Sequence of chain 12.C:
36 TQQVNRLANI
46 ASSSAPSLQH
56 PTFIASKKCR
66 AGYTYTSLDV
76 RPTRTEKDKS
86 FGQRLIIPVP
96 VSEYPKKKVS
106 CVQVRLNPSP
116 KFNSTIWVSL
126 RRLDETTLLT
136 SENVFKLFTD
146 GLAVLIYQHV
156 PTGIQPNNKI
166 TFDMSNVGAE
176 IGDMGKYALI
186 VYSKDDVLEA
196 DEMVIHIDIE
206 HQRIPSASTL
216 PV

Binding-site contacts:
Ligand atom O2' contacts residue ALA66 of chain 13.B at 3.6 Å.
Ligand atom O5' contacts residue ARG208 of chain 12.C at 4.0 Å.
Ligand atom C1' contacts residue GLY67 of chain 13.B at 4.4 Å.
Ligand atom OP1 contacts residue ARG208 of chain 12.C at 4.1 Å.
Ligand atom O2' contacts residue GLY67 of chain 13.B at 3.3 Å (h-bond).
Ligand atom OP1 contacts residue ARG208 of chain 13.B at 4.1 Å.
Ligand atom OP2 contacts residue ARG208 of chain 12.C at 4.4 Å.
Ligand atom OP1 contacts residue SER211 of chain 13.B at 4.3 Å.
Ligand atom N3 contacts residue ARG65 of chain 13.B at 4.1 Å.
Ligand atom O2' contacts residue ARG65 of chain 13.B at 4.3 Å.
Ligand atom O2' contacts residue ARG208 of chain 13.B at 4.1 Å.
Ligand atom P contacts residue ARG208 of chain 12.C at 4.5 Å.

Sequence of chain 13.B:
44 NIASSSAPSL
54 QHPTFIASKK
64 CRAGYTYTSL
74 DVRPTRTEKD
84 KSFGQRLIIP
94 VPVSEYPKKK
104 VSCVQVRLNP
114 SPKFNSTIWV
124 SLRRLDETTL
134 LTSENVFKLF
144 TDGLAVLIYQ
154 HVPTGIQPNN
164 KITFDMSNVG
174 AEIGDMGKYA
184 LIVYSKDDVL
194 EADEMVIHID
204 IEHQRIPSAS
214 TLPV

A small-molecule ligand and the protein it binds are described below.
Small molecule (SMILES): Nc1ncnc2c1ncn2[C@@H]1O[C@H](CO[P](=O)(O)O[C@H]2[C@@H](O)[C@H](n3cnc4c(N)ncnc43)O[C@@H]2CO[P](=O)(O)O[C@H]2[C@@H](O)[C@H](n3cnc4c(N)ncnc43)O[C@@H]2CO)[C@@H](O)[C@H]1O